Sequence of chain 1.A:
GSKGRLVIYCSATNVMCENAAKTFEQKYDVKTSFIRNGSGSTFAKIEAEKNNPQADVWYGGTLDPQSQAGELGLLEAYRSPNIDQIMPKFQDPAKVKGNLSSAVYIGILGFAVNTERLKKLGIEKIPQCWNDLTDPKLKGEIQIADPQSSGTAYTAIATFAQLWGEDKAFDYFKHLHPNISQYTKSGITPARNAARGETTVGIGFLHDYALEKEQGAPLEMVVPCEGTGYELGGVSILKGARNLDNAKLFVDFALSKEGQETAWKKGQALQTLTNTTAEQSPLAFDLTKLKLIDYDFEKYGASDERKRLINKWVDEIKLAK

Binding-site contacts:
Ligand atom O3P contacts residue GLY187 of chain 1.A at 3.3 Å.
Ligand atom O2 contacts residue G6P1 of chain 1.C at 1.1 Å.
Ligand atom O2 contacts residue HIS207 of chain 1.A at 3.2 Å (h-bond).
Ligand atom O3P contacts residue THR152 of chain 1.A at 2.7 Å (h-bond).
Ligand atom C6 contacts residue G6P1 of chain 1.C at 0.1 Å.
Ligand atom O2P contacts residue GLY151 of chain 1.A at 2.8 Å (h-bond).
Ligand atom C5 contacts residue G6P1 of chain 1.C at 0.1 Å.
Ligand atom O4 contacts residue GLY61 of chain 1.A at 3.2 Å.
Ligand atom O3 contacts residue GLN271 of chain 1.A at 2.9 Å (h-bond).
Ligand atom C4 contacts residue GLU231 of chain 1.A at 3.5 Å.
Ligand atom O1 contacts residue ILE188 of chain 1.A at 3.2 Å.
Ligand atom C3 contacts residue GLU231 of chain 1.A at 3.3 Å.
Ligand atom O1P contacts residue GLY187 of chain 1.A at 3.0 Å (h-bond).
Ligand atom C4 contacts residue TYR105 of chain 1.A at 3.5 Å (hydrophobic).
Ligand atom O6 contacts residue ARG36 of chain 1.A at 3.2 Å (salt-bridge).
Ligand atom C2 contacts residue G6P1 of chain 1.C at 0.2 Å.
Ligand atom O3 contacts residue G6P1 of chain 1.C at 0.1 Å (h-bond).
Ligand atom P contacts residue G6P1 of chain 1.C at 0.0 Å.
Ligand atom O1 contacts residue G6P1 of chain 1.C at 0.1 Å (h-bond).
Ligand atom O3 contacts residue GLU231 of chain 1.A at 2.7 Å (salt-bridge).
Ligand atom O3P contacts residue GLY151 of chain 1.A at 3.3 Å (h-bond).
Ligand atom O6 contacts residue G6P1 of chain 1.C at 0.0 Å (h-bond).
Ligand atom C6 contacts residue THR152 of chain 1.A at 3.5 Å.
Ligand atom O3P contacts residue SER150 of chain 1.A at 2.7 Å (h-bond).
Ligand atom O3 contacts residue TYR105 of chain 1.A at 3.3 Å.
Ligand atom C3 contacts residue G6P1 of chain 1.C at 0.4 Å.
Ligand atom O1P contacts residue ARG36 of chain 1.A at 3.1 Å (salt-bridge).
Ligand atom O4 contacts residue TYR105 of chain 1.A at 2.8 Å (h-bond).
Ligand atom C4 contacts residue G6P1 of chain 1.C at 0.4 Å.
Ligand atom O3P contacts residue G6P1 of chain 1.C at 0.0 Å (h-bond).
Ligand atom O1P contacts residue G6P1 of chain 1.C at 0.0 Å (h-bond).
Ligand atom O2P contacts residue SER39 of chain 1.A at 2.7 Å (h-bond).
Ligand atom C1 contacts residue G6P1 of chain 1.C at 0.2 Å.
Ligand atom O3 contacts residue HIS207 of chain 1.A at 2.9 Å (h-bond).
Ligand atom O2 contacts residue ASP208 of chain 1.A at 2.8 Å (salt-bridge).
Ligand atom O1 contacts residue ASP208 of chain 1.A at 2.8 Å (salt-bridge).
Ligand atom O2P contacts residue G6P1 of chain 1.C at 0.0 Å (h-bond).
Ligand atom O5 contacts residue G6P1 of chain 1.C at 0.1 Å (h-bond).
Ligand atom O4 contacts residue G6P1 of chain 1.C at 0.1 Å (h-bond).
Ligand atom O4 contacts residue GLU231 of chain 1.A at 2.6 Å (salt-bridge).

The small molecule below binds the protein below.
Small molecule (SMILES): O=P(O)(O)OC[C@H]1O[C@H](O)[C@@H](O)[C@@H](O)[C@@H]1O